Sequence of chain 1.A:
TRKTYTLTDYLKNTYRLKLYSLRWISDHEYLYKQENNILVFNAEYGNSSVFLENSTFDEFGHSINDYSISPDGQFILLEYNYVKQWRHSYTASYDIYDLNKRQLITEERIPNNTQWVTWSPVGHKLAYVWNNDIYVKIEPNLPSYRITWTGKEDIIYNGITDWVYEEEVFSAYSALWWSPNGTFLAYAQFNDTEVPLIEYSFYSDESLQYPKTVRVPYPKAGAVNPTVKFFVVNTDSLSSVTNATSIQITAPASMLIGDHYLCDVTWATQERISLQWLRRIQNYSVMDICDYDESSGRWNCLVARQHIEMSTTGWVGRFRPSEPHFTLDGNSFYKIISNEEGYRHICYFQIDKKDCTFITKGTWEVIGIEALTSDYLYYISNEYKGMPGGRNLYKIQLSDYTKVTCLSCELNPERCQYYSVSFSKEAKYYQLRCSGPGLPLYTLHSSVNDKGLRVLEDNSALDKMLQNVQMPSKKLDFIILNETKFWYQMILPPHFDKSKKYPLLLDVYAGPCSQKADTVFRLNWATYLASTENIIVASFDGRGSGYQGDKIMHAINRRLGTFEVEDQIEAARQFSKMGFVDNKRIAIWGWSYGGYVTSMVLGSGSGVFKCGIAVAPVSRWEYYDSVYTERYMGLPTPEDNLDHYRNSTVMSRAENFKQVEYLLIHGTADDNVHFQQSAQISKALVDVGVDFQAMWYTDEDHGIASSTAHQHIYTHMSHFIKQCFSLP

Binding-site contacts:
Ligand atom O6 contacts residue GLN308 of chain 1.A at 3.8 Å.
Ligand atom C3 contacts residue THR221 of chain 1.A at 3.6 Å.
Ligand atom O7 contacts residue ASN272 of chain 1.A at 3.9 Å.
Ligand atom O4 contacts residue GLU332 of chain 1.A at 3.6 Å (salt-bridge).
Ligand atom C8 contacts residue PHE222 of chain 1.A at 3.4 Å (hydrophobic).
Ligand atom C8 contacts residue ASN219 of chain 1.A at 4.3 Å.
Ligand atom O5 contacts residue THR221 of chain 1.A at 3.6 Å.
Ligand atom C7 contacts residue ASN272 of chain 1.A at 4.3 Å.
Ligand atom O3 contacts residue GLU332 of chain 1.A at 2.7 Å (salt-bridge).
Ligand atom O5 contacts residue GLN308 of chain 1.A at 3.5 Å.
Ligand atom C4 contacts residue THR221 of chain 1.A at 4.1 Å.
Ligand atom C2 contacts residue THR221 of chain 1.A at 3.6 Å.
Ligand atom O7 contacts residue ASN219 of chain 1.A at 3.2 Å (h-bond).
Ligand atom C8 contacts residue ASN272 of chain 1.A at 3.6 Å.
Ligand atom C1 contacts residue THR221 of chain 1.A at 3.0 Å.
Ligand atom C5 contacts residue GLN308 of chain 1.A at 4.4 Å.
Ligand atom C8 contacts residue THR221 of chain 1.A at 4.4 Å.
Ligand atom C6 contacts residue GLN308 of chain 1.A at 4.1 Å.
Ligand atom C3 contacts residue GLU332 of chain 1.A at 2.9 Å.
Ligand atom N2 contacts residue THR221 of chain 1.A at 3.7 Å.
Ligand atom O7 contacts residue THR221 of chain 1.A at 4.2 Å.
Ligand atom C6 contacts residue GLU309 of chain 1.A at 3.2 Å.
Ligand atom C2 contacts residue ASN219 of chain 1.A at 2.5 Å.
Ligand atom O5 contacts residue ASN219 of chain 1.A at 2.4 Å (h-bond).
Ligand atom C4 contacts residue ASN219 of chain 1.A at 4.2 Å.
Ligand atom N2 contacts residue GLU332 of chain 1.A at 3.9 Å.
Ligand atom C4 contacts residue GLU332 of chain 1.A at 3.9 Å.
Ligand atom C5 contacts residue THR221 of chain 1.A at 3.5 Å.
Ligand atom C1 contacts residue GLN308 of chain 1.A at 4.0 Å.
Ligand atom N2 contacts residue ASN219 of chain 1.A at 2.8 Å (h-bond).
Ligand atom C1 contacts residue ASN219 of chain 1.A at 1.4 Å.
Ligand atom O6 contacts residue GLU309 of chain 1.A at 2.5 Å (salt-bridge).
Ligand atom C3 contacts residue ASN219 of chain 1.A at 3.8 Å.
Ligand atom C5 contacts residue ASN219 of chain 1.A at 3.7 Å.
Ligand atom C2 contacts residue GLU332 of chain 1.A at 4.0 Å.
Ligand atom C8 contacts residue TYR330 of chain 1.A at 3.4 Å (hydrophobic).
Ligand atom C7 contacts residue ASN219 of chain 1.A at 3.1 Å.

This small molecule binds to this protein.
Small molecule (SMILES): CC(=O)N[C@H]1[C@H](O[C@H]2[C@H](O)[C@@H](NC(C)=O)CO[C@@H]2CO)O[C@H](CO)[C@@H](O)[C@@H]1O